The protein below binds the small molecule below.
Small molecule (SMILES): CC(=O)N[C@@H]1[C@@H](O)[C@H](O)[C@@H](CO)O[C@H]1O

Binding-site contacts:
Ligand atom C3 contacts residue ASN192 of chain 1.C at 3.8 Å.
Ligand atom C4 contacts residue ASN192 of chain 1.C at 4.3 Å.
Ligand atom C7 contacts residue ALA195 of chain 1.C at 4.1 Å (hydrophobic).
Ligand atom C1 contacts residue SER194 of chain 1.C at 4.2 Å.
Ligand atom C1 contacts residue ASN192 of chain 1.C at 1.4 Å.
Ligand atom C3 contacts residue SER194 of chain 1.C at 4.0 Å.
Ligand atom N2 contacts residue SER194 of chain 1.C at 4.1 Å.
Ligand atom C5 contacts residue ASN192 of chain 1.C at 3.7 Å.
Ligand atom C7 contacts residue ASN192 of chain 1.C at 3.6 Å.
Ligand atom C8 contacts residue ALA195 of chain 1.C at 4.0 Å (hydrophobic).
Ligand atom O7 contacts residue ASN192 of chain 1.C at 3.9 Å.
Ligand atom C7 contacts residue SER194 of chain 1.C at 3.9 Å.
Ligand atom O5 contacts residue SER194 of chain 1.C at 4.2 Å.
Ligand atom O7 contacts residue SER194 of chain 1.C at 3.0 Å (h-bond).
Ligand atom C2 contacts residue ASN192 of chain 1.C at 2.4 Å.
Ligand atom O7 contacts residue ALA195 of chain 1.C at 3.2 Å (h-bond).
Ligand atom O5 contacts residue ASN192 of chain 1.C at 2.4 Å (h-bond).
Ligand atom N2 contacts residue ASN192 of chain 1.C at 2.8 Å (h-bond).
Ligand atom C2 contacts residue SER194 of chain 1.C at 3.4 Å.
Ligand atom O3 contacts residue SER194 of chain 1.C at 4.0 Å.
Ligand atom C4 contacts residue SER194 of chain 1.C at 4.2 Å.

Sequence of chain 1.C:
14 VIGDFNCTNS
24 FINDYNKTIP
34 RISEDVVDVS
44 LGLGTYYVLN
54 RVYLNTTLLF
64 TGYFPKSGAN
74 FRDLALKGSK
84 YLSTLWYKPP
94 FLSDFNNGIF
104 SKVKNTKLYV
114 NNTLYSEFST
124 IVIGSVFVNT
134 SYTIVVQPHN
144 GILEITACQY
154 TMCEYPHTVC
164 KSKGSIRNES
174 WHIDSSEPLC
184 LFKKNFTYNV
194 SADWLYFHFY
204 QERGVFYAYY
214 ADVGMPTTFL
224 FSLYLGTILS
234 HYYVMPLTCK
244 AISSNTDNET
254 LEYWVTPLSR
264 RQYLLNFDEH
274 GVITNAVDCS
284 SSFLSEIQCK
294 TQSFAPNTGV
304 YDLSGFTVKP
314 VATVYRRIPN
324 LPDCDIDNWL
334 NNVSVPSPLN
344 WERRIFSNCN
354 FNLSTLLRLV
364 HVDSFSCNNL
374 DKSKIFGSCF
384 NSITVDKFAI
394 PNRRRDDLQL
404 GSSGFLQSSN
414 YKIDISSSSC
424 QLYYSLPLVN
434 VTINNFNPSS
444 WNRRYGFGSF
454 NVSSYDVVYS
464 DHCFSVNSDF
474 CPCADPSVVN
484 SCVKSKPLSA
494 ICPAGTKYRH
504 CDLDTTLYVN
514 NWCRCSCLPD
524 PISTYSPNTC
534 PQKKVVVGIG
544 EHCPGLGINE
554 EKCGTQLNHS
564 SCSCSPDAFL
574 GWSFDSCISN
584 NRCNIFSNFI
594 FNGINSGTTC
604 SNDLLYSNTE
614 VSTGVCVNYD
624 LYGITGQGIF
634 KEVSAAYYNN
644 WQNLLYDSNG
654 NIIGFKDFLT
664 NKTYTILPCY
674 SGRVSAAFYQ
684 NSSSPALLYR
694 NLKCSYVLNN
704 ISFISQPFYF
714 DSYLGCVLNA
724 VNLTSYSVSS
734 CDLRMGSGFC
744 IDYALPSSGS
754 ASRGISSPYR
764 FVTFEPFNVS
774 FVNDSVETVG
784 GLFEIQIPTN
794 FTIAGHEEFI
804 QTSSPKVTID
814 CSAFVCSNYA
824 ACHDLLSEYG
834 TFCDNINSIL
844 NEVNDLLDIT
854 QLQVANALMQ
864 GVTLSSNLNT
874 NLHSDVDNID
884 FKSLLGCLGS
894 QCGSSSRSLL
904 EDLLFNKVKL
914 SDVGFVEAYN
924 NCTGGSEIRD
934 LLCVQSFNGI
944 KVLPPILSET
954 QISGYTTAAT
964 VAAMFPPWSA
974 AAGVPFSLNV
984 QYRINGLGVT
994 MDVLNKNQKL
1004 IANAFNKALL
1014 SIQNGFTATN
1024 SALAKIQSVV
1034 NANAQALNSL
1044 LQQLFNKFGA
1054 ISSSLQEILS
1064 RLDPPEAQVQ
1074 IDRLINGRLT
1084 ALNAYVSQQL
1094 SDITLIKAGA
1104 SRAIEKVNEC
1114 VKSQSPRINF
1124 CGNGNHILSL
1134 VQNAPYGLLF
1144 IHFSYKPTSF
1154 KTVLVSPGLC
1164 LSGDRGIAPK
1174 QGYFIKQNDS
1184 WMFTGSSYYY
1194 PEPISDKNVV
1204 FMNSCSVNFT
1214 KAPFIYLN